Binding-site contacts:
Ligand atom C8 contacts residue ASN389 of chain 1.C at 3.0 Å.
Ligand atom C4 contacts residue ASN389 of chain 1.C at 4.1 Å.
Ligand atom C5 contacts residue ASN389 of chain 1.C at 3.7 Å.
Ligand atom O5 contacts residue ASN389 of chain 1.C at 2.4 Å (h-bond).
Ligand atom O7 contacts residue ASN389 of chain 1.C at 3.7 Å.
Ligand atom N2 contacts residue ASN389 of chain 1.C at 2.9 Å (h-bond).
Ligand atom C1 contacts residue ASN389 of chain 1.C at 1.4 Å.
Ligand atom C7 contacts residue ASN389 of chain 1.C at 2.9 Å.
Ligand atom C3 contacts residue ASN389 of chain 1.C at 3.6 Å.
Ligand atom C2 contacts residue ASN389 of chain 1.C at 2.5 Å.

This protein binds this small molecule.
Small molecule (SMILES): CC(=O)N[C@@H]1[C@@H](O)[C@H](O)[C@@H](CO)O[C@H]1O

Sequence of chain 1.C:
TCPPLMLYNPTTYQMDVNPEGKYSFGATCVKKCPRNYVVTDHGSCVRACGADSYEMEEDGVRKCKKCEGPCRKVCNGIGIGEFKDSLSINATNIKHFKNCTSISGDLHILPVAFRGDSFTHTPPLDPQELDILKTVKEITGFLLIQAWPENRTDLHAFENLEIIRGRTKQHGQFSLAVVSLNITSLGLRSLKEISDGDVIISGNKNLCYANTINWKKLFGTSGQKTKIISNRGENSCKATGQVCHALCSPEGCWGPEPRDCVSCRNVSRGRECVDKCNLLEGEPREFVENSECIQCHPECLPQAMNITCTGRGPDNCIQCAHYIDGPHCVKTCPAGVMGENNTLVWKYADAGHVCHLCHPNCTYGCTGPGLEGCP